A small-molecule ligand and the protein it binds are described below.
Small molecule (SMILES): OC[C@@H](O)[C@H]1O[C@H](O)[C@@H](O)[C@@H](O)[C@@H]1O

Sequence of chain 1.A:
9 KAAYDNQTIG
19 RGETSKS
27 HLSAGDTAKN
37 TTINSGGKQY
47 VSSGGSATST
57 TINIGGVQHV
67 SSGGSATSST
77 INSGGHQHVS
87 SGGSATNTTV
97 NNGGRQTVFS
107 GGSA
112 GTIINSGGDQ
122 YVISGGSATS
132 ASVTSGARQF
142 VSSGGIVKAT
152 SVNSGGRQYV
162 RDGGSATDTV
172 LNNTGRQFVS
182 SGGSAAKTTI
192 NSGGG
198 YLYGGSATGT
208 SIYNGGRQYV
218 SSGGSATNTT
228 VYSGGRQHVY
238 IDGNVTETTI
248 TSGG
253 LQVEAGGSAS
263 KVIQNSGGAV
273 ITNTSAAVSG

Binding-site contacts:
Ligand atom O5 contacts residue MSE111 of chain 1.A at 3.2 Å.
Ligand atom C2 contacts residue THR130 of chain 1.A at 4.2 Å.
Ligand atom O3 contacts residue SER131 of chain 1.A at 4.4 Å.
Ligand atom C3 contacts residue ALA150 of chain 1.A at 4.0 Å (hydrophobic).
Ligand atom O3 contacts residue ALA150 of chain 1.A at 4.4 Å.
Ligand atom C7 contacts residue SER131 of chain 1.A at 4.1 Å.
Ligand atom C6 contacts residue SER131 of chain 1.A at 3.9 Å.
Ligand atom C4 contacts residue SER131 of chain 1.A at 3.5 Å.
Ligand atom O5 contacts residue SER131 of chain 1.A at 2.2 Å (h-bond).
Ligand atom C2 contacts residue SER131 of chain 1.A at 2.6 Å.
Ligand atom C5 contacts residue SER131 of chain 1.A at 2.7 Å.
Ligand atom C1 contacts residue SER131 of chain 1.A at 1.3 Å.
Ligand atom O4 contacts residue SER131 of chain 1.A at 4.5 Å.
Ligand atom C3 contacts residue SER131 of chain 1.A at 3.1 Å.
Ligand atom O2 contacts residue SER131 of chain 1.A at 3.7 Å.
Ligand atom C2 contacts residue ALA150 of chain 1.A at 4.3 Å (hydrophobic).
Ligand atom O2 contacts residue MSE111 of chain 1.A at 4.1 Å.
Ligand atom C1 contacts residue MSE111 of chain 1.A at 3.5 Å.
Ligand atom C2 contacts residue MSE111 of chain 1.A at 4.4 Å.
Ligand atom C1 contacts residue THR130 of chain 1.A at 3.8 Å.